Binding-site contacts:
Ligand atom O7 contacts residue ASN361 of chain 1.A at 2.9 Å (h-bond).
Ligand atom O6 contacts residue ASN361 of chain 1.A at 4.4 Å.
Ligand atom N2 contacts residue ASN361 of chain 1.A at 2.9 Å (h-bond).
Ligand atom C3 contacts residue ASN361 of chain 1.A at 3.8 Å.
Ligand atom C7 contacts residue ASN361 of chain 1.A at 3.1 Å.
Ligand atom O5 contacts residue ASN361 of chain 1.A at 2.4 Å (h-bond).
Ligand atom C2 contacts residue ASN361 of chain 1.A at 2.5 Å.
Ligand atom C8 contacts residue ASN361 of chain 1.A at 4.3 Å.
Ligand atom C4 contacts residue ASN361 of chain 1.A at 4.2 Å.
Ligand atom C5 contacts residue ASN361 of chain 1.A at 3.7 Å.
Ligand atom C1 contacts residue ASN361 of chain 1.A at 1.4 Å.

Sequence of chain 1.A:
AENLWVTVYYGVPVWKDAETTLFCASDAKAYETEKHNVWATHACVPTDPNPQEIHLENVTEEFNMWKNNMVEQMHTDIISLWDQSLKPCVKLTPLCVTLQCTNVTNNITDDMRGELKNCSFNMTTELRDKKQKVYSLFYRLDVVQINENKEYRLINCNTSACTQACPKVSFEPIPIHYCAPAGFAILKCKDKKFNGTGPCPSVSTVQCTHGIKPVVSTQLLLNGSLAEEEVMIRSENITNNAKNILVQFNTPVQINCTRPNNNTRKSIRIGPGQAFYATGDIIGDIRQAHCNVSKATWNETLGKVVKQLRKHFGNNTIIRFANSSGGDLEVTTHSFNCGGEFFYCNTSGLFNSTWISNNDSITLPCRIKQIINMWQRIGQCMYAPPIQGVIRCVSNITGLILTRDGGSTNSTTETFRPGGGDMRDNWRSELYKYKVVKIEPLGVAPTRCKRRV

The protein below binds the small molecule below.
Small molecule (SMILES): CC(=O)N[C@@H]1[C@@H](O)[C@H](O)[C@@H](CO)O[C@H]1O